The small molecule below binds the protein below.
Small molecule (SMILES): CC(=O)N[C@H]1[C@H](O[C@H]2[C@H](O)[C@@H](NC(C)=O)CO[C@@H]2CO)O[C@H](CO)[C@@H](O[C@@H]2O[C@H](CO[C@H]3O[C@H](CO)[C@@H](O)[C@H](O)[C@@H]3O)[C@@H](O)[C@H](O[C@H]3O[C@H](CO)[C@@H](O)[C@H](O)[C@@H]3O)[C@@H]2O)[C@@H]1O

Binding-site contacts:
Ligand atom C8 contacts residue GLU92 of chain 1.I at 3.6 Å.
Ligand atom C8 contacts residue ASN114 of chain 1.J at 4.4 Å.
Ligand atom C8 contacts residue GLY16 of chain 1.J at 4.0 Å.
Ligand atom C5 contacts residue TYR102 of chain 1.K at 4.2 Å (hydrophobic).
Ligand atom C7 contacts residue GLU92 of chain 1.I at 4.2 Å.
Ligand atom N2 contacts residue ASN93 of chain 1.I at 2.9 Å (h-bond).
Ligand atom O6 contacts residue SER51 of chain 1.L at 4.1 Å.
Ligand atom C6 contacts residue ASN30 of chain 1.L at 4.4 Å.
Ligand atom C1 contacts residue ASN93 of chain 1.I at 1.5 Å.
Ligand atom O3 contacts residue TYR102 of chain 1.K at 3.5 Å.
Ligand atom C7 contacts residue GLY16 of chain 1.J at 4.0 Å.
Ligand atom C3 contacts residue ARG29 of chain 1.L at 4.4 Å.
Ligand atom O7 contacts residue ASN93 of chain 1.I at 3.9 Å.
Ligand atom C1 contacts residue TYR49 of chain 1.L at 3.9 Å (hydrophobic).
Ligand atom C6 contacts residue TYR49 of chain 1.L at 3.9 Å (hydrophobic).
Ligand atom C2 contacts residue ASN93 of chain 1.I at 2.5 Å.
Ligand atom O3 contacts residue TYR49 of chain 1.L at 4.1 Å.
Ligand atom C7 contacts residue ASN93 of chain 1.I at 3.6 Å.
Ligand atom C8 contacts residue THR18 of chain 1.J at 3.7 Å.
Ligand atom O5 contacts residue SER51 of chain 1.L at 4.2 Å.
Ligand atom O6 contacts residue TYR48 of chain 1.L at 3.0 Å (h-bond).
Ligand atom C1 contacts residue ALA15 of chain 1.J at 4.1 Å (hydrophobic).
Ligand atom C2 contacts residue GLY16 of chain 1.J at 3.7 Å.
Ligand atom C3 contacts residue ASN93 of chain 1.I at 3.8 Å.
Ligand atom O2 contacts residue THR52 of chain 1.L at 4.3 Å.
Ligand atom C8 contacts residue ASN113 of chain 1.J at 3.8 Å.
Ligand atom C5 contacts residue ASN93 of chain 1.I at 3.7 Å.
Ligand atom C4 contacts residue ASN93 of chain 1.I at 4.3 Å.
Ligand atom C6 contacts residue TYR48 of chain 1.L at 4.1 Å (hydrophobic).
Ligand atom N2 contacts residue GLY16 of chain 1.J at 3.0 Å (h-bond).
Ligand atom O3 contacts residue ARG29 of chain 1.L at 4.4 Å.
Ligand atom O7 contacts residue TYR102 of chain 1.K at 4.0 Å.
Ligand atom O5 contacts residue ASN93 of chain 1.I at 2.4 Å (h-bond).
Ligand atom C6 contacts residue SER51 of chain 1.L at 3.6 Å.
Ligand atom C2 contacts residue TYR49 of chain 1.L at 3.6 Å (hydrophobic).
Ligand atom C3 contacts residue TYR49 of chain 1.L at 3.8 Å (hydrophobic).
Ligand atom O4 contacts residue TYR49 of chain 1.L at 4.3 Å.
Ligand atom O6 contacts residue TYR102 of chain 1.K at 3.9 Å.
Ligand atom C6 contacts residue TYR102 of chain 1.K at 3.6 Å (hydrophobic).
Ligand atom O5 contacts residue ALA15 of chain 1.J at 4.3 Å.

Sequence of chain 1.L:
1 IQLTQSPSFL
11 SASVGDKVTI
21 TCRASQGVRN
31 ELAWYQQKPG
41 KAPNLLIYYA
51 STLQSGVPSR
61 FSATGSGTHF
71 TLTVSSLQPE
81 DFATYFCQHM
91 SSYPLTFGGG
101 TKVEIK

Sequence of chain 1.K:
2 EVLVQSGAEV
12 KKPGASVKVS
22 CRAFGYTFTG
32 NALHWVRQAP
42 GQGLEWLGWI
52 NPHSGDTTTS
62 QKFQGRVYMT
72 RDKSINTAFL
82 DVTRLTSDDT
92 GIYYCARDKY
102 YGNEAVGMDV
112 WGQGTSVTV

Sequence of chain 1.J:
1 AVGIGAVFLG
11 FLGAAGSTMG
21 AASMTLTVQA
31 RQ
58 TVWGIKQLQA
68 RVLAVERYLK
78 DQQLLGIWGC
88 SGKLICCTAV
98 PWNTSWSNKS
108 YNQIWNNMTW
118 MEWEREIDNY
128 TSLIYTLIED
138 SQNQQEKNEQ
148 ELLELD

Sequence of chain 1.I:
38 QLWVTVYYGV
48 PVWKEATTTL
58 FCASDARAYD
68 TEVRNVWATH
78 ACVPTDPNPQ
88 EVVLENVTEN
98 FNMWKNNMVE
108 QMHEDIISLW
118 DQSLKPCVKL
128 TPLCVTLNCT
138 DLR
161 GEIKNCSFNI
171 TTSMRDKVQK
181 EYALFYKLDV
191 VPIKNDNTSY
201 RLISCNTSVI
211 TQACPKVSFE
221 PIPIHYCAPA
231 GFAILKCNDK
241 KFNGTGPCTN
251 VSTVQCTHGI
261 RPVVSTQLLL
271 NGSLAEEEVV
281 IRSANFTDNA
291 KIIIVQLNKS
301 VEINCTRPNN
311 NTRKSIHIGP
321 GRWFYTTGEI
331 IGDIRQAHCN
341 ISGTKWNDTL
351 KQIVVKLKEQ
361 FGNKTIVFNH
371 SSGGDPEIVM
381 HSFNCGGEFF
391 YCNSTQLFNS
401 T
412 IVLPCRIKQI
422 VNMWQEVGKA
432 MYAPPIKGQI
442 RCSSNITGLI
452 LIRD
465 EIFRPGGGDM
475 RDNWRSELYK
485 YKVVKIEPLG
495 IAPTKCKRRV